Binding-site contacts:
Ligand atom C2 contacts residue ASN657 of chain 1.C at 2.4 Å.
Ligand atom C7 contacts residue ASN657 of chain 1.C at 4.0 Å.
Ligand atom O6 contacts residue ASN657 of chain 1.C at 3.5 Å (h-bond).
Ligand atom N2 contacts residue ASN657 of chain 1.C at 2.9 Å (h-bond).
Ligand atom C4 contacts residue ASN657 of chain 1.C at 4.2 Å.
Ligand atom C5 contacts residue ASN657 of chain 1.C at 3.7 Å.
Ligand atom C3 contacts residue ASN657 of chain 1.C at 3.8 Å.
Ligand atom C6 contacts residue ASN657 of chain 1.C at 4.2 Å.
Ligand atom C1 contacts residue ASN657 of chain 1.C at 1.4 Å.
Ligand atom O5 contacts residue ASN657 of chain 1.C at 2.4 Å (h-bond).

The small molecule below binds the protein below.
Small molecule (SMILES): CC(=O)N[C@@H]1[C@@H](O)[C@H](O)[C@@H](CO)O[C@H]1O

Sequence of chain 1.C:
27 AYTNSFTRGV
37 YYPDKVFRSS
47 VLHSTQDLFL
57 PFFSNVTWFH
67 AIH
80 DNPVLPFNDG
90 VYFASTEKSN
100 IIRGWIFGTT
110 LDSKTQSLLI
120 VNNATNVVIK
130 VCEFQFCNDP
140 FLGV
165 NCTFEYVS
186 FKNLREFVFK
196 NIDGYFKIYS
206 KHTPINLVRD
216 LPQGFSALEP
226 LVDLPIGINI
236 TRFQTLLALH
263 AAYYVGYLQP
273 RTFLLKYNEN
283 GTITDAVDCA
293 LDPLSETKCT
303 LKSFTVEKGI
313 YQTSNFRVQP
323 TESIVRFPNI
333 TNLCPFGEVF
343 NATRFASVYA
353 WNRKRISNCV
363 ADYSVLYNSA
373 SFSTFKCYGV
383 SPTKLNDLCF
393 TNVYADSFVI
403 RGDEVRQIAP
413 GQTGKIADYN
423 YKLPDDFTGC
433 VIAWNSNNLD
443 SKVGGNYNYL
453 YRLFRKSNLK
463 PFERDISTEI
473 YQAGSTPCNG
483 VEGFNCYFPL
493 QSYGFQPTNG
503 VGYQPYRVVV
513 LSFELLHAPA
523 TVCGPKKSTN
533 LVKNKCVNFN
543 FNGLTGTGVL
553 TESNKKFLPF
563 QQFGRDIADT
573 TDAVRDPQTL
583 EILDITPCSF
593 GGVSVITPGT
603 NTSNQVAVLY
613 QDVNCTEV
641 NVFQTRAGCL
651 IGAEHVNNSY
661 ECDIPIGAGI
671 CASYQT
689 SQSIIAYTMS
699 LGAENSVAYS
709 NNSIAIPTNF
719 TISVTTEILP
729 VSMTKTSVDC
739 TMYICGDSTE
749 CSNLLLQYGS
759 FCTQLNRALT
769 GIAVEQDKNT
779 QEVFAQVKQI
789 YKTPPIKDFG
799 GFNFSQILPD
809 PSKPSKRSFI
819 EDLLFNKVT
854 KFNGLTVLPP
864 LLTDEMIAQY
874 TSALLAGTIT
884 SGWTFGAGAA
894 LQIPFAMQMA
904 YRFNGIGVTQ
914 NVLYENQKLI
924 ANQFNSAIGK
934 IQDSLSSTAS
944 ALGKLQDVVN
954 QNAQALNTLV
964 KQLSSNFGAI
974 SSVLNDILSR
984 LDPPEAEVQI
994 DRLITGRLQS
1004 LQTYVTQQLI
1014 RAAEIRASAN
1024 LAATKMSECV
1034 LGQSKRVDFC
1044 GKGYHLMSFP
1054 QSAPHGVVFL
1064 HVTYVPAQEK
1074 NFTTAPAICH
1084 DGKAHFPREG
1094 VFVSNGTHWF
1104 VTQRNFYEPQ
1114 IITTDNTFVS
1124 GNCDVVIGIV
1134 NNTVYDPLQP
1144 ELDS